Sequence of chain 1.A:
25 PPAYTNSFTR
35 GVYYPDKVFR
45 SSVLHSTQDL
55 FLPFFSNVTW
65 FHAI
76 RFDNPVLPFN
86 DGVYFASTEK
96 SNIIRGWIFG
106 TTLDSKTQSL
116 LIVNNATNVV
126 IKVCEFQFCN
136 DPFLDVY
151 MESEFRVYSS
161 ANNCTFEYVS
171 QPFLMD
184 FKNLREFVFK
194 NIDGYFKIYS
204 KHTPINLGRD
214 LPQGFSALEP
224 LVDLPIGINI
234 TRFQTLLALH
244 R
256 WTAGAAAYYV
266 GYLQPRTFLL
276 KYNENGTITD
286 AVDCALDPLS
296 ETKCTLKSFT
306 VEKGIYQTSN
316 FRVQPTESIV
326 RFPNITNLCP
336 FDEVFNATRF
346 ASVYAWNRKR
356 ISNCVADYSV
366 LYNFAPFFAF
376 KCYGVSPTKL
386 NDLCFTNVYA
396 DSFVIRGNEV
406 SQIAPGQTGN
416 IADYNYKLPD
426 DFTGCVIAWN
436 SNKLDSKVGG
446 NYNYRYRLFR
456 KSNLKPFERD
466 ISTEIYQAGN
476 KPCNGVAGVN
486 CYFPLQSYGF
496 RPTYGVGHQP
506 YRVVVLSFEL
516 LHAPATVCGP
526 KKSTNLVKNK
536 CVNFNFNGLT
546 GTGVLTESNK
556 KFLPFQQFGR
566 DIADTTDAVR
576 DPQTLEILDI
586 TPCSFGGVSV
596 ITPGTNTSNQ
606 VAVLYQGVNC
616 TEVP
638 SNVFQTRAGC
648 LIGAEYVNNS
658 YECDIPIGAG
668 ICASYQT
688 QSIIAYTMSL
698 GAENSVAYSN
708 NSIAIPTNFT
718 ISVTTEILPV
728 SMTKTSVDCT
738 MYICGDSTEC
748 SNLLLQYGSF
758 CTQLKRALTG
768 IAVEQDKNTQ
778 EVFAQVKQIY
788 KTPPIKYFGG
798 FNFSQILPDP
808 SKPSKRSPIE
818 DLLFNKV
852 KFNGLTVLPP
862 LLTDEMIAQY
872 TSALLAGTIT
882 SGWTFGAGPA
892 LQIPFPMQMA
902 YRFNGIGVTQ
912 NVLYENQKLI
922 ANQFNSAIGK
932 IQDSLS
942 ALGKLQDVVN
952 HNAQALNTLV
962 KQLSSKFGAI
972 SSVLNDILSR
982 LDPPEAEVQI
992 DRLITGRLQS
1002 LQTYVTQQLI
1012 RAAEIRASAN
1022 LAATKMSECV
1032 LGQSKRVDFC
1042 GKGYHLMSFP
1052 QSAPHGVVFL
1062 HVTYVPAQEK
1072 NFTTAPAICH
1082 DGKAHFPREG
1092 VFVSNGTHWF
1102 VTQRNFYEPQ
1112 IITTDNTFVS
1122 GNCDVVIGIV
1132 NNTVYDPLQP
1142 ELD

Binding-site contacts:
Ligand atom C3 contacts residue ASN707 of chain 1.C at 3.8 Å.
Ligand atom C5 contacts residue ASN707 of chain 1.C at 3.7 Å.
Ligand atom C2 contacts residue ASN707 of chain 1.C at 2.5 Å.
Ligand atom N2 contacts residue ASN707 of chain 1.C at 2.8 Å (h-bond).
Ligand atom C8 contacts residue ASN707 of chain 1.C at 4.5 Å.
Ligand atom C4 contacts residue ASN707 of chain 1.C at 4.3 Å.
Ligand atom C7 contacts residue ASN707 of chain 1.C at 3.5 Å.
Ligand atom O7 contacts residue ASN707 of chain 1.C at 3.8 Å.
Ligand atom C1 contacts residue ASN707 of chain 1.C at 1.4 Å.
Ligand atom O6 contacts residue ILE792 of chain 1.A at 4.5 Å.
Ligand atom O5 contacts residue ASN707 of chain 1.C at 2.4 Å (h-bond).

A small-molecule ligand and the protein it binds are described below.
Small molecule (SMILES): CC(=O)N[C@@H]1[C@@H](O)[C@H](O)[C@@H](CO)O[C@H]1O

Sequence of chain 1.C:
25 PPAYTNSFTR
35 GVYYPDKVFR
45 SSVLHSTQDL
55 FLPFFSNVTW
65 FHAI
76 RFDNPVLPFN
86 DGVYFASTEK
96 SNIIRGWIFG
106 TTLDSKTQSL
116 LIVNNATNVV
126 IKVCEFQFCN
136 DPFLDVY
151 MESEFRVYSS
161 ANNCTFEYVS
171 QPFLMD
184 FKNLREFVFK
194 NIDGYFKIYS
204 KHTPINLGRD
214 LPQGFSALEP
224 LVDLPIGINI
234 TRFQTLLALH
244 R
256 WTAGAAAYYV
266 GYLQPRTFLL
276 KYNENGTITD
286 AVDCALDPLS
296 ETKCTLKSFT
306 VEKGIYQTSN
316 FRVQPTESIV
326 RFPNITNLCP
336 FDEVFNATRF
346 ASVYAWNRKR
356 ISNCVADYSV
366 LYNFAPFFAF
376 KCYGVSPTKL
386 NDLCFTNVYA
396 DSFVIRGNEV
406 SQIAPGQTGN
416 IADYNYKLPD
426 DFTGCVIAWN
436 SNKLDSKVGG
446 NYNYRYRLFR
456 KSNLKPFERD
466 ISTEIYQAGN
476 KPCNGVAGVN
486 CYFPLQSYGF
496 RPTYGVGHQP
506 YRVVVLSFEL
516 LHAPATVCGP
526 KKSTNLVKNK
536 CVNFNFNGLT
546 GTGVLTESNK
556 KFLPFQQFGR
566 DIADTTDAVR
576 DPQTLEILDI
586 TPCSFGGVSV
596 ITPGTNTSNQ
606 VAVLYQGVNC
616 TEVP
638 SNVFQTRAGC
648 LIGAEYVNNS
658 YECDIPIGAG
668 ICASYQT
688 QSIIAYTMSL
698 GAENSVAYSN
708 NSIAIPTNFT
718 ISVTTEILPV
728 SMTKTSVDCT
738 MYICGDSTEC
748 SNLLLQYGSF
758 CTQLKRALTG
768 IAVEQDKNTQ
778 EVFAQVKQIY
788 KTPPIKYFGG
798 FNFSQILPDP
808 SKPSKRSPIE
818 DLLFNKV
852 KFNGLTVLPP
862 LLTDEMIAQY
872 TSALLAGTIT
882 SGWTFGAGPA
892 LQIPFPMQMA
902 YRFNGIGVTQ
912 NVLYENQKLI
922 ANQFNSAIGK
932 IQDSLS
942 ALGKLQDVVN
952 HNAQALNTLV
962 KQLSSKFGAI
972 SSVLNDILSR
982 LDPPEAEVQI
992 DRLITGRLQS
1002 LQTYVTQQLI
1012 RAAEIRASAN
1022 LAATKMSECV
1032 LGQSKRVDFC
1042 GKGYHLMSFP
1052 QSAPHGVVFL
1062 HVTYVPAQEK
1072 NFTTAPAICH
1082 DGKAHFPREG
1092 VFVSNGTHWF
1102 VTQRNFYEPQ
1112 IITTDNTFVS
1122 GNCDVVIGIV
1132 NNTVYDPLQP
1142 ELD